Sequence of chain 1.V:
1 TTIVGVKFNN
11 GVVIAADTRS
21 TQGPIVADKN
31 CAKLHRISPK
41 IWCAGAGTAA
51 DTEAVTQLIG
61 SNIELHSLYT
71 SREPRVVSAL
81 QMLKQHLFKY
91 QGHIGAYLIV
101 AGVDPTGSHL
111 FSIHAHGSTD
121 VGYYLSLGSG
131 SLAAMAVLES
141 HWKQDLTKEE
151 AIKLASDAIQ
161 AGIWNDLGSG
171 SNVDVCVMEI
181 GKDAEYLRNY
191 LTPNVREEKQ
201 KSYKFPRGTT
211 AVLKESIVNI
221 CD

The small molecule below binds the protein below.
Small molecule (SMILES): CC(C)C[C@H](NC(=O)[C@H](CCc1ccccc1)NC(=O)CN1CCOCC1)C(=O)N[C@@H](Cc1ccccc1)C(=O)N[C@@H](CC(C)C)[C@@H](O)[C@H](C)CO

Binding-site contacts:
Ligand atom C34 contacts residue SER48 of chain 1.BA at 3.8 Å.
Ligand atom N41 contacts residue GLY47 of chain 1.BA at 2.9 Å (h-bond).
Ligand atom C59 contacts residue SER129 of chain 1.BA at 3.6 Å.
Ligand atom O60 contacts residue SER129 of chain 1.BA at 3.5 Å (h-bond).
Ligand atom C42 contacts residue THR1 of chain 1.BA at 2.3 Å.
Ligand atom O48 contacts residue THR1 of chain 1.BA at 2.3 Å (h-bond).
Ligand atom C42 contacts residue GLY47 of chain 1.BA at 3.8 Å.
Ligand atom C13 contacts residue HIS116 of chain 1.V at 3.6 Å.
Ligand atom C46 contacts residue THR20 of chain 1.BA at 3.5 Å.
Ligand atom C43 contacts residue GLY47 of chain 1.BA at 3.4 Å.
Ligand atom O40 contacts residue THR21 of chain 1.BA at 3.1 Å (h-bond).
Ligand atom C26 contacts residue HIS114 of chain 1.V at 3.5 Å.
Ligand atom C39 contacts residue GLY47 of chain 1.BA at 3.5 Å.
Ligand atom C27 contacts residue THR22 of chain 1.BA at 2.9 Å.
Ligand atom C43 contacts residue THR1 of chain 1.BA at 2.7 Å.
Ligand atom C51 contacts residue THR1 of chain 1.BA at 1.5 Å.
Ligand atom C45 contacts residue ARG45 of chain 1.BA at 3.5 Å.
Ligand atom C24 contacts residue THR20 of chain 1.BA at 3.8 Å.
Ligand atom O21 contacts residue THR22 of chain 1.BA at 3.8 Å.
Ligand atom O29 contacts residue ALA49 of chain 1.BA at 3.1 Å (h-bond).
Ligand atom N41 contacts residue THR1 of chain 1.BA at 3.7 Å.
Ligand atom C58 contacts residue SER168 of chain 1.BA at 3.4 Å.
Ligand atom O29 contacts residue SER48 of chain 1.BA at 3.8 Å.
Ligand atom O48 contacts residue SER46 of chain 1.BA at 3.6 Å.
Ligand atom C34 contacts residue GLY47 of chain 1.BA at 3.4 Å.
Ligand atom C44 contacts residue THR1 of chain 1.BA at 3.7 Å.
Ligand atom C31 contacts residue GLY47 of chain 1.BA at 3.3 Å.
Ligand atom C28 contacts residue THR21 of chain 1.BA at 3.8 Å.
Ligand atom O40 contacts residue THR20 of chain 1.BA at 3.4 Å.
Ligand atom O21 contacts residue THR21 of chain 1.BA at 3.8 Å.
Ligand atom C58 contacts residue THR1 of chain 1.BA at 2.6 Å.
Ligand atom C47 contacts residue THR1 of chain 1.BA at 1.4 Å.
Ligand atom O60 contacts residue THR1 of chain 1.BA at 2.8 Å (h-bond).
Ligand atom C16 contacts residue SER48 of chain 1.BA at 3.8 Å.
Ligand atom C23 contacts residue THR21 of chain 1.BA at 3.4 Å.
Ligand atom C26 contacts residue SER118 of chain 1.V at 3.5 Å.
Ligand atom O48 contacts residue GLY47 of chain 1.BA at 2.9 Å (h-bond).
Ligand atom C59 contacts residue THR1 of chain 1.BA at 2.5 Å.
Ligand atom C58 contacts residue THR21 of chain 1.BA at 3.7 Å.
Ligand atom N30 contacts residue THR21 of chain 1.BA at 3.1 Å (h-bond).

Sequence of chain 1.BA:
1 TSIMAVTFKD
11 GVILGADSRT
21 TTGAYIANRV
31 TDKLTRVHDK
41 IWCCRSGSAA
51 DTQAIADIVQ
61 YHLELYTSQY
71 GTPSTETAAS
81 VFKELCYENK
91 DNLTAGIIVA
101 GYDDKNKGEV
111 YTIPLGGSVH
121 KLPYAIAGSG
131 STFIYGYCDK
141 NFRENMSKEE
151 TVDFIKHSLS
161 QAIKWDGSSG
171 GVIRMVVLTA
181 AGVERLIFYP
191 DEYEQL